The small molecule below binds the protein below.
Small molecule (SMILES): Nc1nc2c(ncn2CCN(/C=C/P(=O)(O)O)CCOCP(=O)(O)O)c(=O)[nH]1

Binding-site contacts:
Ligand atom O6 contacts residue TYR239 of chain 1.C at 3.3 Å.
Ligand atom O6 contacts residue ARG238 of chain 1.C at 3.3 Å (salt-bridge).
Ligand atom OAE contacts residue THR190 of chain 1.C at 3.4 Å (h-bond).
Ligand atom OAG contacts residue ASP186 of chain 1.C at 3.8 Å.
Ligand atom OAG contacts residue GLU246 of chain 1.C at 3.4 Å (salt-bridge).
Ligand atom OAC contacts residue THR190 of chain 1.C at 3.2 Å (h-bond).
Ligand atom OAF contacts residue THR190 of chain 1.C at 2.5 Å (h-bond).
Ligand atom PBA contacts residue ASP189 of chain 1.C at 3.8 Å.
Ligand atom N7 contacts residue ASP189 of chain 1.C at 3.8 Å.
Ligand atom CAL contacts residue ILE187 of chain 1.C at 3.5 Å (hydrophobic).
Ligand atom C6 contacts residue VAL240 of chain 1.C at 3.5 Å (hydrophobic).
Ligand atom OAE contacts residue ASP189 of chain 1.C at 3.0 Å (salt-bridge).
Ligand atom OAG contacts residue GLY126 of chain 1.C at 3.6 Å.
Ligand atom OAT contacts residue ASP186 of chain 1.C at 3.1 Å (salt-bridge).
Ligand atom N2 contacts residue PHE245 of chain 1.C at 3.5 Å.
Ligand atom N2 contacts residue VAL240 of chain 1.C at 3.4 Å (h-bond).
Ligand atom PBA contacts residue THR190 of chain 1.C at 3.3 Å.
Ligand atom CAJ contacts residue MG1 of chain 1.L at 2.5 Å.
Ligand atom C2 contacts residue TYR239 of chain 1.C at 3.4 Å (hydrophobic).
Ligand atom N2 contacts residue GLU246 of chain 1.C at 3.1 Å (salt-bridge).
Ligand atom OAD contacts residue LYS125 of chain 1.C at 3.7 Å.
Ligand atom OAE contacts residue ALA188 of chain 1.C at 3.8 Å.
Ligand atom OAC contacts residue THR193 of chain 1.C at 2.6 Å (h-bond).
Ligand atom O6 contacts residue LYS218 of chain 1.C at 3.1 Å (salt-bridge).
Ligand atom N1 contacts residue VAL240 of chain 1.C at 2.7 Å (h-bond).
Ligand atom O6 contacts residue VAL240 of chain 1.C at 2.9 Å (h-bond).
Ligand atom CAK contacts residue MG1 of chain 1.L at 3.1 Å.
Ligand atom C2 contacts residue VAL240 of chain 1.C at 3.5 Å (hydrophobic).
Ligand atom OAG contacts residue ARG252 of chain 1.C at 3.6 Å (salt-bridge).
Ligand atom OAD contacts residue GLY126 of chain 1.C at 3.3 Å (h-bond).
Ligand atom OAC contacts residue ARG192 of chain 1.C at 3.8 Å.
Ligand atom C5 contacts residue LYS218 of chain 1.C at 3.7 Å.
Ligand atom C8 contacts residue ASP189 of chain 1.C at 3.6 Å.
Ligand atom OAT contacts residue MG1 of chain 1.L at 2.8 Å.
Ligand atom N2 contacts residue TYR239 of chain 1.C at 3.1 Å (h-bond).
Ligand atom CAP contacts residue ASP186 of chain 1.C at 3.2 Å.
Ligand atom N1 contacts residue TYR239 of chain 1.C at 3.6 Å.
Ligand atom OAF contacts residue ASP189 of chain 1.C at 3.4 Å.
Ligand atom N7 contacts residue LYS218 of chain 1.C at 3.1 Å (salt-bridge).
Ligand atom OAE contacts residue GLY191 of chain 1.C at 2.9 Å (h-bond).

Sequence of chain 1.C:
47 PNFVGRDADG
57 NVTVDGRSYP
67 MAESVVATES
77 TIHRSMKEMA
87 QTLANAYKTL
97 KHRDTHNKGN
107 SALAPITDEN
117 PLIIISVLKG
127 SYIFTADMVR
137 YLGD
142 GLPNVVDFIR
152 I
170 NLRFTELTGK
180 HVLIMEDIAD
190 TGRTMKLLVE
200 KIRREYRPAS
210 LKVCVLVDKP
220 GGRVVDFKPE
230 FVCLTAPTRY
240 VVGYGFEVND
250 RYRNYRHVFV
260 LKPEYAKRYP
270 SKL